Binding-site contacts:
Ligand atom C1 contacts residue ASN120 of chain 1.B at 1.4 Å.
Ligand atom C5 contacts residue ASN120 of chain 1.B at 3.6 Å.
Ligand atom C3 contacts residue ASN120 of chain 1.B at 3.8 Å.
Ligand atom O5 contacts residue ASN120 of chain 1.B at 2.4 Å (h-bond).
Ligand atom C7 contacts residue ASN120 of chain 1.B at 3.5 Å.
Ligand atom C2 contacts residue ASN120 of chain 1.B at 2.5 Å.
Ligand atom N2 contacts residue ASN120 of chain 1.B at 2.9 Å (h-bond).
Ligand atom C4 contacts residue ASN120 of chain 1.B at 4.2 Å.
Ligand atom O7 contacts residue ASN120 of chain 1.B at 3.7 Å.

A small-molecule ligand and the protein it binds are described below.
Small molecule (SMILES): CC(=O)N[C@@H]1[C@@H](O)[C@H](O)[C@@H](CO)O[C@H]1O

Sequence of chain 1.B:
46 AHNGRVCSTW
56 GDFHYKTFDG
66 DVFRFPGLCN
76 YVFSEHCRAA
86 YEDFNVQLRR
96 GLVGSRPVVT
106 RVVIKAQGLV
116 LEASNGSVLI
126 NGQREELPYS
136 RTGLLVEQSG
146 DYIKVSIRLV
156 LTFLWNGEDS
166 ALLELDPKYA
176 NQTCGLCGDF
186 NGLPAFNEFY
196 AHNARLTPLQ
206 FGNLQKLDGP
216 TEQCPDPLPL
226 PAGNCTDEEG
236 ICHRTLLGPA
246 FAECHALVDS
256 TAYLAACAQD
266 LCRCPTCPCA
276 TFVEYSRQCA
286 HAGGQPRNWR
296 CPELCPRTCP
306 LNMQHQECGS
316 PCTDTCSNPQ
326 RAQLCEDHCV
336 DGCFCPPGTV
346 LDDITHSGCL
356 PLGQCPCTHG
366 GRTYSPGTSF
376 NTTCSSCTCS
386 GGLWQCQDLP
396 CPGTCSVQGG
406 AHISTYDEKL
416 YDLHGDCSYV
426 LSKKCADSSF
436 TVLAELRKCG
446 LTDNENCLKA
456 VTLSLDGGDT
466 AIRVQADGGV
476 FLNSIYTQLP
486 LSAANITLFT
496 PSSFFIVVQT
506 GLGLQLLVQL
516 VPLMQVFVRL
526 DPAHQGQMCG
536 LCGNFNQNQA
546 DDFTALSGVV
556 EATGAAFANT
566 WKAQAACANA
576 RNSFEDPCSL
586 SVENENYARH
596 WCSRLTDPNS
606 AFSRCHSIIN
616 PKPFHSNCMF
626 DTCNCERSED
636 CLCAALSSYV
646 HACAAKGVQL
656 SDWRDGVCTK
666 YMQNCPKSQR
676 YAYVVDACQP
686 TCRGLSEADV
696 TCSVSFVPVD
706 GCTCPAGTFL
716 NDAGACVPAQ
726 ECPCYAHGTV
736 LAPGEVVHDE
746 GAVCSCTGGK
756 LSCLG